A small-molecule ligand and the protein it binds are described below.
Small molecule (SMILES): CCCCCc1cc2cn([C@@H]3O[C@H](CO)[C@@H](O)[C@H](O)[C@H]3O)c(=O)nc2o1

Binding-site contacts:
Ligand atom C3' contacts residue GLU661 of chain 1.A at 3.3 Å.
Ligand atom O6' contacts residue VAL444 of chain 1.A at 3.8 Å.
Ligand atom O2' contacts residue GLU661 of chain 1.A at 3.0 Å (salt-bridge).
Ligand atom C4' contacts residue GLY664 of chain 1.A at 3.7 Å.
Ligand atom C10 contacts residue ASP272 of chain 1.A at 3.4 Å.
Ligand atom O3' contacts residue SER663 of chain 1.A at 2.9 Å (h-bond).
Ligand atom O4' contacts residue SER663 of chain 1.A at 3.6 Å.
Ligand atom C12 contacts residue HIS330 of chain 1.A at 3.6 Å.
Ligand atom O3' contacts residue GLU661 of chain 1.A at 2.7 Å (salt-bridge).
Ligand atom C11 contacts residue PHE274 of chain 1.A at 3.0 Å (hydrophobic).
Ligand atom O3' contacts residue ALA662 of chain 1.A at 3.3 Å (h-bond).
Ligand atom C5' contacts residue GLY124 of chain 1.A at 3.7 Å.
Ligand atom C5' contacts residue LEU125 of chain 1.A at 3.7 Å (hydrophobic).
Ligand atom O5' contacts residue HIS366 of chain 1.A at 3.7 Å.
Ligand atom O5 contacts residue ASP272 of chain 1.A at 3.6 Å.
Ligand atom C13 contacts residue PHE274 of chain 1.A at 3.8 Å (hydrophobic).
Ligand atom O6' contacts residue ASN473 of chain 1.A at 2.7 Å (h-bond).
Ligand atom O5' contacts residue LEU125 of chain 1.A at 3.5 Å (h-bond).
Ligand atom C6' contacts residue GLY124 of chain 1.A at 3.8 Å.
Ligand atom O2 contacts residue LEU125 of chain 1.A at 2.9 Å (h-bond).
Ligand atom C6' contacts residue ASN473 of chain 1.A at 3.3 Å.
Ligand atom O3' contacts residue GLY664 of chain 1.A at 2.9 Å (h-bond).
Ligand atom C9 contacts residue ALA372 of chain 1.A at 3.7 Å (hydrophobic).
Ligand atom C6 contacts residue HIS366 of chain 1.A at 3.4 Å.
Ligand atom N3 contacts residue ASP272 of chain 1.A at 3.8 Å.
Ligand atom N3 contacts residue LEU125 of chain 1.A at 3.8 Å.
Ligand atom C2' contacts residue GLU661 of chain 1.A at 3.7 Å.
Ligand atom O4' contacts residue THR665 of chain 1.A at 3.7 Å.
Ligand atom C12 contacts residue PHE274 of chain 1.A at 3.7 Å (hydrophobic).
Ligand atom O2' contacts residue TYR562 of chain 1.A at 3.1 Å (h-bond).
Ligand atom O6' contacts residue HIS366 of chain 1.A at 2.8 Å (h-bond).
Ligand atom C2' contacts residue HIS366 of chain 1.A at 3.6 Å.
Ligand atom O4' contacts residue GLY664 of chain 1.A at 2.8 Å (h-bond).
Ligand atom C3' contacts residue GLY664 of chain 1.A at 3.7 Å.
Ligand atom C2 contacts residue LEU125 of chain 1.A at 3.5 Å (hydrophobic).
Ligand atom O4' contacts residue ASN473 of chain 1.A at 3.5 Å (h-bond).
Ligand atom O2 contacts residue GLY124 of chain 1.A at 3.0 Å (h-bond).
Ligand atom C11 contacts residue ASN271 of chain 1.A at 3.6 Å.
Ligand atom C6' contacts residue HIS366 of chain 1.A at 3.5 Å.
Ligand atom C10 contacts residue PHE274 of chain 1.A at 3.4 Å (hydrophobic).

Sequence of chain 1.A:
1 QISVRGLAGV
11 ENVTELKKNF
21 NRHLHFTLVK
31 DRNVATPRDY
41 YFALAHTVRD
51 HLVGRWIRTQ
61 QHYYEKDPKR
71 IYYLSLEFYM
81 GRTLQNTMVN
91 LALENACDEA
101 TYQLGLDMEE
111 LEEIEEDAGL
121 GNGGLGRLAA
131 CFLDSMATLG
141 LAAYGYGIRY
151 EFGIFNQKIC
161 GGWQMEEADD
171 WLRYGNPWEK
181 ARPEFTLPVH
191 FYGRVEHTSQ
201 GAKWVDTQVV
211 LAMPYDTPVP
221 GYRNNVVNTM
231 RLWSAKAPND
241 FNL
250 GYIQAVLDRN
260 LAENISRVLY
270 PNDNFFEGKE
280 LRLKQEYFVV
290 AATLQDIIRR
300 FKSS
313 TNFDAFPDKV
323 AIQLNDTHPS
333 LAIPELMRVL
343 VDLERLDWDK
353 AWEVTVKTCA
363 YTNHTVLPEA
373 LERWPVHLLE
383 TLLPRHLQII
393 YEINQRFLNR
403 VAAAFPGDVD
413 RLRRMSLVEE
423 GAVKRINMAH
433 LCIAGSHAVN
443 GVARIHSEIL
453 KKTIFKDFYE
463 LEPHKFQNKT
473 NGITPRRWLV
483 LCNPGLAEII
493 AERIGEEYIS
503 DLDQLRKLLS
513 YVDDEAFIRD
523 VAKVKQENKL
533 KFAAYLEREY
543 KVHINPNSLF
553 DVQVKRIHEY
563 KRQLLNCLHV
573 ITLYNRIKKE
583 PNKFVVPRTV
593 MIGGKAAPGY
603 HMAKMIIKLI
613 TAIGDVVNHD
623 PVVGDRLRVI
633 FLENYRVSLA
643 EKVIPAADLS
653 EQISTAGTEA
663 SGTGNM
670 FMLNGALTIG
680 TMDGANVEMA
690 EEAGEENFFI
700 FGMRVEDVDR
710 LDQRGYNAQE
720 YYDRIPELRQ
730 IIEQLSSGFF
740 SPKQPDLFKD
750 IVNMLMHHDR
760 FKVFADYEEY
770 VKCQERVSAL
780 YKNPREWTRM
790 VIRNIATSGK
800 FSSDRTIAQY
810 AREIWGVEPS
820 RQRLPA